Sequence of chain 1.D:
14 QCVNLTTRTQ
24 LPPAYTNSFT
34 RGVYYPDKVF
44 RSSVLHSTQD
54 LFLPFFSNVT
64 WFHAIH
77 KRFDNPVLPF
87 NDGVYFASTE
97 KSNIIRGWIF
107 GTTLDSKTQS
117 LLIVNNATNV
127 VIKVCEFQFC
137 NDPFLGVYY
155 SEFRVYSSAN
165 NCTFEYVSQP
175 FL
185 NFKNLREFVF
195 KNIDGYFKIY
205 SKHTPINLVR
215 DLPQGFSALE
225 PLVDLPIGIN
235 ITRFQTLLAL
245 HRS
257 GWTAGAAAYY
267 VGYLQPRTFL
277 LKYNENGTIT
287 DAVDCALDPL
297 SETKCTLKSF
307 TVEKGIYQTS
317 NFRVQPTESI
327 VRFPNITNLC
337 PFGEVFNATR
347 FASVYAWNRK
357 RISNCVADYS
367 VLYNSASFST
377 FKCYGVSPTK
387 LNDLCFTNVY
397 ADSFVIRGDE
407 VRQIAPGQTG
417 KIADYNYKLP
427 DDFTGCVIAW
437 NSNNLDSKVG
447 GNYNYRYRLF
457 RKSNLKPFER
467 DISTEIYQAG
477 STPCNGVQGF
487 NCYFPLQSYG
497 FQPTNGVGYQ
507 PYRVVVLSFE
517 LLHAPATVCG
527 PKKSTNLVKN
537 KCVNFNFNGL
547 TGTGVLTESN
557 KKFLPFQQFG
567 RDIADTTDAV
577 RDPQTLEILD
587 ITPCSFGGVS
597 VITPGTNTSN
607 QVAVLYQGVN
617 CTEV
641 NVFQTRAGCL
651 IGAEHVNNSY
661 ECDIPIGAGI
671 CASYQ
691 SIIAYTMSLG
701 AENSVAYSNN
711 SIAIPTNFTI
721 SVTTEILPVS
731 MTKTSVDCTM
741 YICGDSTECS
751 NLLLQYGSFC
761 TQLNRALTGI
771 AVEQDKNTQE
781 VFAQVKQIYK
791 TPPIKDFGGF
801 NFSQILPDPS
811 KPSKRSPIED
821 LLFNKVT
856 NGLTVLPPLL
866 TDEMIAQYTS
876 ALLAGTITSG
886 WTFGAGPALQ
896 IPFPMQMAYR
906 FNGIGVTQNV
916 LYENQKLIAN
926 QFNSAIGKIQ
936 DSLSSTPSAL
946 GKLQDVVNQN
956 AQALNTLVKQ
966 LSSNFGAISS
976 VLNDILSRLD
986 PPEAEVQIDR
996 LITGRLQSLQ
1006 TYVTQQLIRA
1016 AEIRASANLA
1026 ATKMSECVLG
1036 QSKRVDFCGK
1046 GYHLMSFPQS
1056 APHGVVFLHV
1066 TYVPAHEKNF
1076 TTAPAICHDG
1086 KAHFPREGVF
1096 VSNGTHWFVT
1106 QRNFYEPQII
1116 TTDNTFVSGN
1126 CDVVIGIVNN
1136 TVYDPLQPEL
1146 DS

Binding-site contacts:
Ligand atom C1 contacts residue GLU132 of chain 1.D at 3.5 Å.
Ligand atom C4 contacts residue ASN165 of chain 1.D at 4.3 Å.
Ligand atom O7 contacts residue ASN165 of chain 1.D at 3.5 Å.
Ligand atom O6 contacts residue ASN165 of chain 1.D at 4.1 Å.
Ligand atom C8 contacts residue ASN165 of chain 1.D at 4.5 Å.
Ligand atom C1 contacts residue ASN165 of chain 1.D at 1.4 Å.
Ligand atom O5 contacts residue ASN164 of chain 1.D at 3.1 Å (h-bond).
Ligand atom C5 contacts residue ASN164 of chain 1.D at 3.7 Å.
Ligand atom O5 contacts residue GLU132 of chain 1.D at 4.0 Å.
Ligand atom C1 contacts residue ASN164 of chain 1.D at 4.0 Å.
Ligand atom C5 contacts residue ASN165 of chain 1.D at 3.7 Å.
Ligand atom C2 contacts residue ASN165 of chain 1.D at 2.5 Å.
Ligand atom N2 contacts residue ASN165 of chain 1.D at 2.9 Å (h-bond).
Ligand atom O5 contacts residue ASN165 of chain 1.D at 2.4 Å (h-bond).
Ligand atom C7 contacts residue ASN165 of chain 1.D at 3.4 Å.
Ligand atom O6 contacts residue ASN164 of chain 1.D at 3.3 Å (h-bond).
Ligand atom C3 contacts residue ASN165 of chain 1.D at 3.8 Å.
Ligand atom C6 contacts residue ASN164 of chain 1.D at 3.5 Å.

A small-molecule ligand and the protein it binds are described below.
Small molecule (SMILES): CC(=O)N[C@@H]1[C@@H](O)[C@H](O)[C@@H](CO)O[C@H]1O